Sequence of chain 1.B:
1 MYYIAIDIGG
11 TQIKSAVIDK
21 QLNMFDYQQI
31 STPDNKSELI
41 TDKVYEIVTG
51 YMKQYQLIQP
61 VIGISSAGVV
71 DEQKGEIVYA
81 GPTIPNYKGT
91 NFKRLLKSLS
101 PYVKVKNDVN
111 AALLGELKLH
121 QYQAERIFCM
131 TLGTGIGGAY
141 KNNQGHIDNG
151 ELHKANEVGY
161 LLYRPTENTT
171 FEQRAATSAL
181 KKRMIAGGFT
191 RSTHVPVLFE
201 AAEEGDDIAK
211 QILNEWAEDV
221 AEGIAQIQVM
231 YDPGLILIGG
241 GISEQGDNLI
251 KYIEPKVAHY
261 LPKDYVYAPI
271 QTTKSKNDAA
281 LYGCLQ

The protein below binds the small molecule below.
Small molecule (SMILES): CC(=O)N[C@@H]1[C@@H](O)[C@H](O)[C@@H](CO)O[C@H]1O

Binding-site contacts:
Ligand atom O3 contacts residue GLY68 of chain 1.B at 2.8 Å (h-bond).
Ligand atom C3 contacts residue GLU157 of chain 1.B at 3.4 Å.
Ligand atom C6 contacts residue GLY137 of chain 1.B at 3.6 Å.
Ligand atom O3 contacts residue ALA67 of chain 1.B at 3.9 Å.
Ligand atom O7 contacts residue ALA80 of chain 1.B at 3.7 Å.
Ligand atom C8 contacts residue GLY81 of chain 1.B at 3.6 Å.
Ligand atom O1 contacts residue GLU172 of chain 1.B at 2.8 Å (salt-bridge).
Ligand atom C7 contacts residue GLY81 of chain 1.B at 3.5 Å.
Ligand atom C2 contacts residue GLY68 of chain 1.B at 4.0 Å.
Ligand atom O7 contacts residue GLY81 of chain 1.B at 2.9 Å (h-bond).
Ligand atom O3 contacts residue ASN107 of chain 1.B at 3.1 Å (h-bond).
Ligand atom C2 contacts residue GLU157 of chain 1.B at 3.7 Å.
Ligand atom C7 contacts residue GLU157 of chain 1.B at 3.7 Å.
Ligand atom C5 contacts residue GLY137 of chain 1.B at 3.6 Å.
Ligand atom O6 contacts residue ALA67 of chain 1.B at 3.9 Å.
Ligand atom C8 contacts residue TYR160 of chain 1.B at 3.2 Å (hydrophobic).
Ligand atom C3 contacts residue ASN107 of chain 1.B at 4.0 Å.
Ligand atom C3 contacts residue GLY68 of chain 1.B at 3.7 Å.
Ligand atom O5 contacts residue GLY135 of chain 1.B at 3.8 Å.
Ligand atom O7 contacts residue GLY68 of chain 1.B at 3.7 Å.
Ligand atom O5 contacts residue GLU172 of chain 1.B at 3.7 Å.
Ligand atom O4 contacts residue GLY137 of chain 1.B at 3.7 Å.
Ligand atom C6 contacts residue GLY135 of chain 1.B at 4.0 Å.
Ligand atom C6 contacts residue ASP108 of chain 1.B at 3.3 Å.
Ligand atom O4 contacts residue ASP108 of chain 1.B at 2.5 Å (salt-bridge).
Ligand atom C6 contacts residue ILE136 of chain 1.B at 3.9 Å (hydrophobic).
Ligand atom N2 contacts residue GLU157 of chain 1.B at 2.9 Å (salt-bridge).
Ligand atom O3 contacts residue GLU157 of chain 1.B at 3.0 Å (salt-bridge).
Ligand atom O5 contacts residue ILE136 of chain 1.B at 3.8 Å.
Ligand atom O4 contacts residue ASN107 of chain 1.B at 3.2 Å (h-bond).
Ligand atom C5 contacts residue ILE136 of chain 1.B at 3.7 Å (hydrophobic).
Ligand atom C1 contacts residue ILE136 of chain 1.B at 3.9 Å (hydrophobic).
Ligand atom C8 contacts residue GLU157 of chain 1.B at 3.7 Å.
Ligand atom C4 contacts residue ASN107 of chain 1.B at 4.0 Å.
Ligand atom C1 contacts residue GLU172 of chain 1.B at 3.2 Å.
Ligand atom O3 contacts residue VAL69 of chain 1.B at 4.0 Å.
Ligand atom C4 contacts residue ASP108 of chain 1.B at 3.4 Å.
Ligand atom C8 contacts residue TYR79 of chain 1.B at 3.8 Å (hydrophobic).
Ligand atom O6 contacts residue ASP108 of chain 1.B at 2.7 Å (salt-bridge).
Ligand atom O4 contacts residue VAL109 of chain 1.B at 3.7 Å.